The protein below binds the small molecule below.
Small molecule (SMILES): CC(=O)N[C@@H]1[C@@H](O)[C@H](O)[C@@H](CO)O[C@H]1O

Binding-site contacts:
Ligand atom C6 contacts residue TYR88 of chain 1.A at 4.1 Å (hydrophobic).
Ligand atom C2 contacts residue ASN57 of chain 1.A at 2.5 Å.
Ligand atom N2 contacts residue ASN57 of chain 1.A at 3.0 Å (h-bond).
Ligand atom C4 contacts residue ASN57 of chain 1.A at 4.2 Å.
Ligand atom C1 contacts residue TYR88 of chain 1.A at 4.5 Å (hydrophobic).
Ligand atom C1 contacts residue ASN57 of chain 1.A at 1.4 Å.
Ligand atom C3 contacts residue ASN57 of chain 1.A at 3.8 Å.
Ligand atom C7 contacts residue ASN57 of chain 1.A at 3.4 Å.
Ligand atom C5 contacts residue ASN57 of chain 1.A at 3.6 Å.
Ligand atom O5 contacts residue TYR88 of chain 1.A at 3.5 Å (h-bond).
Ligand atom C5 contacts residue TYR88 of chain 1.A at 4.4 Å (hydrophobic).
Ligand atom O7 contacts residue ASN57 of chain 1.A at 3.4 Å (h-bond).
Ligand atom C8 contacts residue GLU56 of chain 1.A at 3.7 Å.
Ligand atom O5 contacts residue ASN57 of chain 1.A at 2.3 Å (h-bond).
Ligand atom O6 contacts residue TYR88 of chain 1.A at 3.0 Å (h-bond).

Sequence of chain 1.A:
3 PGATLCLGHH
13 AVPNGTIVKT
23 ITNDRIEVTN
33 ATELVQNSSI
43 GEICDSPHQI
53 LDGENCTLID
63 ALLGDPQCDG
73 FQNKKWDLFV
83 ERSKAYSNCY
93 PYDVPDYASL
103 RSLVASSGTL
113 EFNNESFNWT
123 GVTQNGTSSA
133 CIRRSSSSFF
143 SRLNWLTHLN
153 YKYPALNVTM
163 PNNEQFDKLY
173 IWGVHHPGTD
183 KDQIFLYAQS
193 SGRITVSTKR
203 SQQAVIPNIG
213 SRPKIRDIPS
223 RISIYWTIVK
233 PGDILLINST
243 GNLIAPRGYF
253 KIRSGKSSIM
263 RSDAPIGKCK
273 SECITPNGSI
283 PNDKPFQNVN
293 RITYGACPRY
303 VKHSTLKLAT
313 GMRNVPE